Sequence of chain 1.C:
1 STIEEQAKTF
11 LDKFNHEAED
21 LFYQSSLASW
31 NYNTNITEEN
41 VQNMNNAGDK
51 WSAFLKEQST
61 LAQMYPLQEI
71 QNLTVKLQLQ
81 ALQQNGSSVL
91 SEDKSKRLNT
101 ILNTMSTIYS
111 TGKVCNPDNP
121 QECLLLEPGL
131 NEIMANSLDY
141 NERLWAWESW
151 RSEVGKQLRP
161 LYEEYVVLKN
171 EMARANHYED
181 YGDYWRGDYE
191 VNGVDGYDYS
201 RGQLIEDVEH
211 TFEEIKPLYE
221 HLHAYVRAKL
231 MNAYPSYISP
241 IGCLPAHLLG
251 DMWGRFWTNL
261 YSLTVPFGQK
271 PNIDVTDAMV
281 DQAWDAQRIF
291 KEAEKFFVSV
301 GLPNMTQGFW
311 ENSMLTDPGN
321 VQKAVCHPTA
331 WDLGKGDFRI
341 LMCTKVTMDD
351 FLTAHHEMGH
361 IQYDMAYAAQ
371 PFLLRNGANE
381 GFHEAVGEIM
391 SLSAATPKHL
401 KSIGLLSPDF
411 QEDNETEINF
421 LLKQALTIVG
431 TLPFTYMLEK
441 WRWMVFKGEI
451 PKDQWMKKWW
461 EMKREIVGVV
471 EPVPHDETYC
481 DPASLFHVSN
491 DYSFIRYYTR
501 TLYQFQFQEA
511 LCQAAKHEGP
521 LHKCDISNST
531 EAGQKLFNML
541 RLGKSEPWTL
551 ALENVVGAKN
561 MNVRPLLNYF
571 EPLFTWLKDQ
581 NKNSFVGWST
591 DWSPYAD

A small-molecule ligand and the protein it binds are described below.
Small molecule (SMILES): CC(=O)N[C@@H]1[C@@H](O)[C@H](O)[C@@H](CO)O[C@H]1O

Binding-site contacts:
Ligand atom C4 contacts residue ASN72 of chain 1.C at 4.2 Å.
Ligand atom C7 contacts residue ASN72 of chain 1.C at 3.6 Å.
Ligand atom O5 contacts residue ASN72 of chain 1.C at 2.4 Å (h-bond).
Ligand atom O7 contacts residue ASN72 of chain 1.C at 3.9 Å.
Ligand atom C5 contacts residue ASN72 of chain 1.C at 3.7 Å.
Ligand atom C3 contacts residue ASN72 of chain 1.C at 3.8 Å.
Ligand atom N2 contacts residue ASN72 of chain 1.C at 2.9 Å (h-bond).
Ligand atom C1 contacts residue ASN72 of chain 1.C at 1.4 Å.
Ligand atom C2 contacts residue ASN72 of chain 1.C at 2.5 Å.